Binding-site contacts:
Ligand atom C4 contacts residue ASN61 of chain 1.A at 4.2 Å.
Ligand atom C2 contacts residue ASN61 of chain 1.A at 2.4 Å.
Ligand atom O5 contacts residue ASN61 of chain 1.A at 2.4 Å (h-bond).
Ligand atom C5 contacts residue TYR28 of chain 1.A at 4.4 Å (hydrophobic).
Ligand atom O7 contacts residue ASN61 of chain 1.A at 2.6 Å (h-bond).
Ligand atom C1 contacts residue TYR28 of chain 1.A at 4.5 Å (hydrophobic).
Ligand atom C6 contacts residue TYR28 of chain 1.A at 4.0 Å (hydrophobic).
Ligand atom C8 contacts residue ASN61 of chain 1.A at 4.3 Å.
Ligand atom C1 contacts residue ASN61 of chain 1.A at 1.4 Å.
Ligand atom N2 contacts residue ASN61 of chain 1.A at 2.9 Å (h-bond).
Ligand atom O6 contacts residue TYR28 of chain 1.A at 3.4 Å.
Ligand atom O5 contacts residue TYR28 of chain 1.A at 3.5 Å.
Ligand atom C5 contacts residue ASN61 of chain 1.A at 3.6 Å.
Ligand atom C3 contacts residue ASN61 of chain 1.A at 3.8 Å.
Ligand atom C7 contacts residue ASN61 of chain 1.A at 3.0 Å.

A protein and the small-molecule ligand that binds it are described below.
Small molecule (SMILES): CC(=O)N[C@@H]1[C@@H](O)[C@H](O)[C@@H](CO)O[C@H]1O

Sequence of chain 1.A:
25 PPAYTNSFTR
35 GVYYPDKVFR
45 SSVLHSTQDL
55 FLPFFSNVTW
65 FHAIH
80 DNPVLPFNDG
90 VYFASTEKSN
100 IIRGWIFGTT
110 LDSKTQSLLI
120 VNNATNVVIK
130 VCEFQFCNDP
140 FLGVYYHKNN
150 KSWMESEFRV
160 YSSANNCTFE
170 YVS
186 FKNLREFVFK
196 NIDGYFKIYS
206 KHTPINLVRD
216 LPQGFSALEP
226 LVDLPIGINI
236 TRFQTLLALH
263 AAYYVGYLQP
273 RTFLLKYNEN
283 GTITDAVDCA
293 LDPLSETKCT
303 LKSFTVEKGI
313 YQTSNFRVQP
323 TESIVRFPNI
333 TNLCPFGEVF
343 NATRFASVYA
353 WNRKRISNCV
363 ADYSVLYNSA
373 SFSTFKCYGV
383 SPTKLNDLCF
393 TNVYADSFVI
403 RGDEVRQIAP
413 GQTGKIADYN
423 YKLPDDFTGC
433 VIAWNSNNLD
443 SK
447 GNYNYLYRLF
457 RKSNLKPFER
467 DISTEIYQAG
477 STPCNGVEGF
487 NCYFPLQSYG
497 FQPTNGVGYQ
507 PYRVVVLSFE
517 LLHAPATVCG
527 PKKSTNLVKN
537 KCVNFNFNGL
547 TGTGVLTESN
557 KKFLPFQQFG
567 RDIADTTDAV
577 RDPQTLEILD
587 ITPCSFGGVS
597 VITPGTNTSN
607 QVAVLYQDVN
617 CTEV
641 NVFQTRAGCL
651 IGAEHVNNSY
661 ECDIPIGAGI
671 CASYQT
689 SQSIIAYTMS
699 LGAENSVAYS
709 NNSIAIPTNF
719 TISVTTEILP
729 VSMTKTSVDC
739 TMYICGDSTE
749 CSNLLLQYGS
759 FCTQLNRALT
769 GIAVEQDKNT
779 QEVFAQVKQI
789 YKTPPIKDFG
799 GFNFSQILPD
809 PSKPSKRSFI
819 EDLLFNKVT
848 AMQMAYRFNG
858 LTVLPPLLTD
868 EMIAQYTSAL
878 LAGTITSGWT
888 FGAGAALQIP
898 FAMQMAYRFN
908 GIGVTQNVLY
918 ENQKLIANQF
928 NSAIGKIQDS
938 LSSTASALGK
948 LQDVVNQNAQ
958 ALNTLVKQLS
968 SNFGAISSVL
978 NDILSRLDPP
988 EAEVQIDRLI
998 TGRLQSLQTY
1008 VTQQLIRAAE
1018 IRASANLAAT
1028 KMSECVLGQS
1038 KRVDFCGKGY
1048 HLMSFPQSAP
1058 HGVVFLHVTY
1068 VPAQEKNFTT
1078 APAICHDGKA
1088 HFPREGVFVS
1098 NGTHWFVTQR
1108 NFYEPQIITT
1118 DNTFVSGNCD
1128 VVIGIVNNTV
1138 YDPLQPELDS